Sequence of chain 22.C:
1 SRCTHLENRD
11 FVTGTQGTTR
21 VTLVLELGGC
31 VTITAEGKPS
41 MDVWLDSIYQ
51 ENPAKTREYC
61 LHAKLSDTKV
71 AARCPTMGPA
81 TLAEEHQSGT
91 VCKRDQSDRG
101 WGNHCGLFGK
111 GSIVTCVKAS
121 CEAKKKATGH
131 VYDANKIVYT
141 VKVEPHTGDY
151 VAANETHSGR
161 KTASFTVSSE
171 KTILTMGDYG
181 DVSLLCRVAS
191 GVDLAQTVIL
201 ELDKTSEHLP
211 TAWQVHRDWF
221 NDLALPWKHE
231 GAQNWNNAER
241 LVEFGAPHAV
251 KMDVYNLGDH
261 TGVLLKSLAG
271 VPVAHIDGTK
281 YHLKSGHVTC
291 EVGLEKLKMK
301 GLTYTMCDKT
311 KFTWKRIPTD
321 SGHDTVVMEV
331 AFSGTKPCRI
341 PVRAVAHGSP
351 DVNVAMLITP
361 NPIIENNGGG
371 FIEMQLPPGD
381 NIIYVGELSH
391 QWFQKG

Sequence of chain 22.A:
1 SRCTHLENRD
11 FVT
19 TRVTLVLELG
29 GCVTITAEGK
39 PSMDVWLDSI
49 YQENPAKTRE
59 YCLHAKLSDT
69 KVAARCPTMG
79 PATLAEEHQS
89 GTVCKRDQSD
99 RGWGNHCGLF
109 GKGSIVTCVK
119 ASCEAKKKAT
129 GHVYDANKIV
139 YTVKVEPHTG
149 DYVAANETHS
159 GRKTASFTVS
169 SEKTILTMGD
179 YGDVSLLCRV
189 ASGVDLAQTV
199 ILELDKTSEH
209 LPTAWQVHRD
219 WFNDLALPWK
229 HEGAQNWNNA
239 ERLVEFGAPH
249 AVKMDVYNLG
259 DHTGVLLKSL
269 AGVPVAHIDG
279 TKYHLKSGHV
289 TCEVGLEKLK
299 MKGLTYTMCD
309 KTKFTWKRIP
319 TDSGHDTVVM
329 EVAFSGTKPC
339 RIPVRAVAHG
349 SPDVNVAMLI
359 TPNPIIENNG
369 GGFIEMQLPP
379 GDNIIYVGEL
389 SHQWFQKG

Binding-site contacts:
Ligand atom C1 contacts residue ASN154 of chain 22.A at 1.4 Å.
Ligand atom C2 contacts residue ASN154 of chain 22.A at 2.5 Å.
Ligand atom C4 contacts residue ASN154 of chain 22.A at 4.2 Å.
Ligand atom O5 contacts residue HIS104 of chain 22.C at 3.7 Å.
Ligand atom C5 contacts residue HIS104 of chain 22.C at 3.4 Å.
Ligand atom C4 contacts residue HIS104 of chain 22.C at 4.0 Å.
Ligand atom C1 contacts residue HIS104 of chain 22.C at 3.5 Å.
Ligand atom O6 contacts residue HIS104 of chain 22.C at 3.6 Å.
Ligand atom O4 contacts residue HIS104 of chain 22.C at 3.8 Å.
Ligand atom O5 contacts residue ASN154 of chain 22.A at 2.3 Å (h-bond).
Ligand atom C5 contacts residue ASN154 of chain 22.A at 3.6 Å.
Ligand atom O7 contacts residue ASN154 of chain 22.A at 3.2 Å (h-bond).
Ligand atom C3 contacts residue ASN154 of chain 22.A at 3.8 Å.
Ligand atom C3 contacts residue HIS104 of chain 22.C at 3.7 Å.
Ligand atom N2 contacts residue ASN154 of chain 22.A at 3.0 Å (h-bond).
Ligand atom C6 contacts residue HIS104 of chain 22.C at 3.8 Å.
Ligand atom C2 contacts residue HIS104 of chain 22.C at 4.2 Å.
Ligand atom C7 contacts residue ASN154 of chain 22.A at 3.5 Å.

The protein below binds the small molecule below.
Small molecule (SMILES): CC(=O)N[C@@H]1[C@@H](O)[C@H](O)[C@@H](CO)O[C@H]1O